Sequence of chain 1.A:
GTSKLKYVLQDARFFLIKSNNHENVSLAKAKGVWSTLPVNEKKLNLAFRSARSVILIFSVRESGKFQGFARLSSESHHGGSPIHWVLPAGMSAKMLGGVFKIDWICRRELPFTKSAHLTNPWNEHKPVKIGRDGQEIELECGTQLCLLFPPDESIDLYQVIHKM

This small molecule binds to this protein.
Small molecule (SMILES): CNC(=O)c1cc(-c2ccc(C)s2)[nH]n1

Binding-site contacts:
Ligand atom C03 contacts residue LEU54 of chain 1.A at 3.7 Å (hydrophobic).
Ligand atom S15 contacts residue PRO105 of chain 1.A at 3.7 Å.
Ligand atom N10 contacts residue SER52 of chain 1.A at 2.7 Å (h-bond).
Ligand atom C05 contacts residue ASP150 of chain 1.A at 4.0 Å.
Ligand atom C03 contacts residue SO41 of chain 1.F at 3.0 Å.
Ligand atom C06 contacts residue LYS35 of chain 1.A at 3.9 Å.
Ligand atom C11 contacts residue TRP102 of chain 1.A at 3.5 Å (hydrophobic).
Ligand atom C03 contacts residue ARG78 of chain 1.A at 3.5 Å.
Ligand atom N14 contacts residue ASP150 of chain 1.A at 2.7 Å (salt-bridge).
Ligand atom N10 contacts residue LEU113 of chain 1.A at 3.6 Å.
Ligand atom O12 contacts residue TRP51 of chain 1.A at 4.1 Å.
Ligand atom C04 contacts residue ASP150 of chain 1.A at 3.4 Å.
Ligand atom C04 contacts residue ARG78 of chain 1.A at 3.3 Å.
Ligand atom C01 contacts residue SO41 of chain 1.F at 4.0 Å.
Ligand atom C04 contacts residue SO41 of chain 1.F at 4.1 Å.
Ligand atom C11 contacts residue SER52 of chain 1.A at 3.2 Å.
Ligand atom C09 contacts residue ASN41 of chain 1.A at 4.0 Å.
Ligand atom C02 contacts residue ARG78 of chain 1.A at 4.0 Å.
Ligand atom C04 contacts residue LEU54 of chain 1.A at 3.5 Å (hydrophobic).
Ligand atom C09 contacts residue SER52 of chain 1.A at 4.0 Å.
Ligand atom C11 contacts residue ASN41 of chain 1.A at 4.0 Å.
Ligand atom C05 contacts residue LEU54 of chain 1.A at 3.9 Å (hydrophobic).
Ligand atom N14 contacts residue THR53 of chain 1.A at 3.9 Å.
Ligand atom C02 contacts residue SO41 of chain 1.F at 3.8 Å.
Ligand atom C11 contacts residue TRP51 of chain 1.A at 3.5 Å (hydrophobic).
Ligand atom C06 contacts residue ASP150 of chain 1.A at 3.7 Å.
Ligand atom S15 contacts residue ASN37 of chain 1.A at 3.8 Å.
Ligand atom N13 contacts residue LYS35 of chain 1.A at 4.0 Å.
Ligand atom N13 contacts residue SER52 of chain 1.A at 3.9 Å.
Ligand atom C09 contacts residue TRP51 of chain 1.A at 3.7 Å (hydrophobic).
Ligand atom N14 contacts residue LYS35 of chain 1.A at 3.9 Å.
Ligand atom O12 contacts residue ASN41 of chain 1.A at 2.9 Å (h-bond).
Ligand atom O12 contacts residue SER36 of chain 1.A at 4.1 Å.
Ligand atom C07 contacts residue PRO105 of chain 1.A at 4.1 Å (hydrophobic).
Ligand atom N10 contacts residue TRP51 of chain 1.A at 3.4 Å.
Ligand atom N13 contacts residue THR53 of chain 1.A at 4.0 Å.
Ligand atom C09 contacts residue LEU113 of chain 1.A at 4.0 Å (hydrophobic).
Ligand atom C11 contacts residue LEU113 of chain 1.A at 3.8 Å (hydrophobic).
Ligand atom N13 contacts residue ASP150 of chain 1.A at 3.6 Å.
Ligand atom C05 contacts residue ARG78 of chain 1.A at 3.9 Å.